Sequence of chain 1.A:
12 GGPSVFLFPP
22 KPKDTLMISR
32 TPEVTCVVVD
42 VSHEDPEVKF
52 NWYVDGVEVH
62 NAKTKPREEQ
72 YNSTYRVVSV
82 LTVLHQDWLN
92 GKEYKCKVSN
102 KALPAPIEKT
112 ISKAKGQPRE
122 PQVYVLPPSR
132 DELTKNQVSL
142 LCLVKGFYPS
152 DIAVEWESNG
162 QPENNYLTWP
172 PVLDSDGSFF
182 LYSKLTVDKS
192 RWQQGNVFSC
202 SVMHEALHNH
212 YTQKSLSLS

Binding-site contacts:
Ligand atom O6 contacts residue GLN71 of chain 1.A at 3.4 Å (h-bond).
Ligand atom C4 contacts residue MAN4 of chain 1.H at 3.1 Å.
Ligand atom C5 contacts residue MAN4 of chain 1.H at 3.2 Å.
Ligand atom O6 contacts residue PHE19 of chain 1.A at 3.4 Å.
Ligand atom C2 contacts residue ASP41 of chain 1.A at 3.5 Å.
Ligand atom N2 contacts residue ASP41 of chain 1.A at 2.7 Å (salt-bridge).
Ligand atom C1 contacts residue ASN73 of chain 1.A at 1.4 Å.
Ligand atom C6 contacts residue PHE17 of chain 1.A at 3.7 Å (hydrophobic).
Ligand atom C8 contacts residue ASP41 of chain 1.A at 3.5 Å.
Ligand atom C2 contacts residue PHE19 of chain 1.A at 3.8 Å (hydrophobic).
Ligand atom C6 contacts residue PHE19 of chain 1.A at 3.7 Å (hydrophobic).
Ligand atom O3 contacts residue MPD1 of chain 1.K at 3.6 Å.
Ligand atom C8 contacts residue ARG77 of chain 1.A at 3.8 Å.
Ligand atom C6 contacts residue THR36 of chain 1.A at 3.7 Å.
Ligand atom C3 contacts residue ASP41 of chain 1.A at 3.3 Å.
Ligand atom C1 contacts residue PHE19 of chain 1.A at 3.6 Å (hydrophobic).
Ligand atom C6 contacts residue GLN71 of chain 1.A at 3.6 Å.
Ligand atom C5 contacts residue ASN73 of chain 1.A at 3.7 Å.
Ligand atom C3 contacts residue ASN73 of chain 1.A at 3.8 Å.
Ligand atom O4 contacts residue MPD1 of chain 1.K at 3.7 Å.
Ligand atom O3 contacts residue ASP41 of chain 1.A at 3.7 Å.
Ligand atom C1 contacts residue PHE17 of chain 1.A at 3.8 Å (hydrophobic).
Ligand atom C6 contacts residue MAN4 of chain 1.H at 3.5 Å.
Ligand atom O3 contacts residue ARG77 of chain 1.A at 3.7 Å.
Ligand atom C2 contacts residue PHE17 of chain 1.A at 3.6 Å (hydrophobic).
Ligand atom O3 contacts residue LYS22 of chain 1.A at 3.0 Å.
Ligand atom N2 contacts residue ASN73 of chain 1.A at 2.8 Å (h-bond).
Ligand atom O4 contacts residue LYS22 of chain 1.A at 3.5 Å.
Ligand atom O6 contacts residue PHE17 of chain 1.A at 3.5 Å.
Ligand atom C1 contacts residue MPD1 of chain 1.K at 3.7 Å.
Ligand atom O4 contacts residue MAN4 of chain 1.H at 2.0 Å (h-bond).
Ligand atom O5 contacts residue ASN73 of chain 1.A at 2.4 Å (h-bond).
Ligand atom C7 contacts residue ASP41 of chain 1.A at 3.5 Å.
Ligand atom O4 contacts residue VAL40 of chain 1.A at 3.6 Å.
Ligand atom C2 contacts residue ASN73 of chain 1.A at 2.4 Å.
Ligand atom C7 contacts residue ASN73 of chain 1.A at 3.7 Å.
Ligand atom O6 contacts residue ARG77 of chain 1.A at 3.8 Å.
Ligand atom O5 contacts residue PHE17 of chain 1.A at 3.5 Å.
Ligand atom O7 contacts residue VAL40 of chain 1.A at 3.5 Å.
Ligand atom O7 contacts residue ARG77 of chain 1.A at 3.3 Å (salt-bridge).

This small molecule binds to this protein.
Small molecule (SMILES): CC(=O)N[C@H]1[C@H](O[C@H]2[C@H](O)[C@@H](NC(C)=O)CO[C@@H]2CO[C@@H]2O[C@@H](C)[C@@H](O)[C@@H](O)[C@@H]2O)O[C@H](CO)[C@@H](O[C@@H]2O[C@H](CO[C@H]3O[C@H](CO)[C@@H](O)[C@H](O)[C@@H]3O[C@@H]3O[C@H](CO)[C@@H](O)[C@H](O)[C@H]3NC(C)=O)[C@@H](O)[C@H](O[C@H]3O[C@H](CO)[C@@H](O)[C@H](O)[C@@H]3O[C@@H]3O[C@H](CO)[C@@H](O)[C@H](O)[C@H]3NC(C)=O)[C@@H]2O)[C@@H]1O